Sequence of chain 1.A:
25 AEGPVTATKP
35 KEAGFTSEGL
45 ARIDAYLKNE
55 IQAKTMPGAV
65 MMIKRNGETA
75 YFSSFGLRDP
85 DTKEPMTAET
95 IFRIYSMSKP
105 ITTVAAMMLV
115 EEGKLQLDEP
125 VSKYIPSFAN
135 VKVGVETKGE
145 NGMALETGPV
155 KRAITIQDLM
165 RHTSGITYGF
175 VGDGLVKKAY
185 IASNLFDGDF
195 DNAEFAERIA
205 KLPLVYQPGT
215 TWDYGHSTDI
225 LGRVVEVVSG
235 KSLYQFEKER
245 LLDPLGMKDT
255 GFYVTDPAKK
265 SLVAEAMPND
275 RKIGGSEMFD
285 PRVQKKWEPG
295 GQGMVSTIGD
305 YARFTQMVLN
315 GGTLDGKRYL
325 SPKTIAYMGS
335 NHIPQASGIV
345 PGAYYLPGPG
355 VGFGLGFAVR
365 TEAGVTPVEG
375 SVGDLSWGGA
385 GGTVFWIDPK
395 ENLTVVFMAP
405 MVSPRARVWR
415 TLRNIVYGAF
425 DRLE

This small molecule binds to this protein.
Small molecule (SMILES): COC(=O)CC1=C(C(=O)O)N[C@@H]([C@@H](C=O)NC(=O)Cc2cccs2)SC1

Binding-site contacts:
Ligand atom O4A contacts residue ARG409 of chain 1.A at 3.4 Å (salt-bridge).
Ligand atom C13 contacts residue ILE277 of chain 1.A at 3.4 Å (hydrophobic).
Ligand atom C6 contacts residue TYR218 of chain 1.A at 3.5 Å (hydrophobic).
Ligand atom C15 contacts residue PHE174 of chain 1.A at 3.2 Å (hydrophobic).
Ligand atom O4A contacts residue ALA384 of chain 1.A at 3.6 Å (h-bond).
Ligand atom O9 contacts residue ALA384 of chain 1.A at 2.9 Å (h-bond).
Ligand atom C14 contacts residue PHE174 of chain 1.A at 3.9 Å (hydrophobic).
Ligand atom O4A contacts residue GLY383 of chain 1.A at 3.7 Å.
Ligand atom O9 contacts residue SER100 of chain 1.A at 2.2 Å (h-bond).
Ligand atom C3' contacts residue ARG409 of chain 1.A at 3.9 Å.
Ligand atom C3' contacts residue LEU350 of chain 1.A at 3.9 Å (hydrophobic).
Ligand atom C15 contacts residue GLN296 of chain 1.A at 3.2 Å.
Ligand atom S19 contacts residue ILE277 of chain 1.A at 3.6 Å.
Ligand atom C4 contacts residue ARG409 of chain 1.A at 3.6 Å.
Ligand atom C17 contacts residue GLN296 of chain 1.A at 3.5 Å.
Ligand atom O4A contacts residue TRP413 of chain 1.A at 3.8 Å.
Ligand atom C11 contacts residue TYR99 of chain 1.A at 3.9 Å (hydrophobic).
Ligand atom C2 contacts residue VAL175 of chain 1.A at 3.6 Å (hydrophobic).
Ligand atom C16 contacts residue GLN296 of chain 1.A at 3.0 Å.
Ligand atom C2 contacts residue TYR218 of chain 1.A at 3.9 Å (hydrophobic).
Ligand atom C8 contacts residue SER100 of chain 1.A at 1.4 Å.
Ligand atom N10 contacts residue ALA384 of chain 1.A at 3.7 Å.
Ligand atom N5 contacts residue ALA384 of chain 1.A at 3.8 Å.
Ligand atom C16 contacts residue PHE174 of chain 1.A at 3.5 Å (hydrophobic).
Ligand atom O9 contacts residue TYR99 of chain 1.A at 3.4 Å.
Ligand atom N10 contacts residue SER100 of chain 1.A at 3.6 Å.
Ligand atom O12 contacts residue SER100 of chain 1.A at 3.6 Å (h-bond).
Ligand atom C13 contacts residue TYR99 of chain 1.A at 3.5 Å (hydrophobic).
Ligand atom N5 contacts residue SER100 of chain 1.A at 3.8 Å.
Ligand atom C6 contacts residue SER100 of chain 1.A at 3.3 Å.
Ligand atom O12 contacts residue TYR99 of chain 1.A at 3.6 Å.
Ligand atom C14 contacts residue ILE277 of chain 1.A at 3.9 Å (hydrophobic).
Ligand atom S1 contacts residue PHE174 of chain 1.A at 3.6 Å.
Ligand atom O4B contacts residue ARG409 of chain 1.A at 2.4 Å (salt-bridge).
Ligand atom O12 contacts residue GLN296 of chain 1.A at 3.3 Å.
Ligand atom C4' contacts residue ARG409 of chain 1.A at 3.1 Å.
Ligand atom C8 contacts residue TYR218 of chain 1.A at 3.8 Å (hydrophobic).
Ligand atom C7 contacts residue SER100 of chain 1.A at 2.5 Å.
Ligand atom O9 contacts residue GLY383 of chain 1.A at 3.5 Å.
Ligand atom S1 contacts residue VAL175 of chain 1.A at 3.7 Å.